Sequence of chain 1.A:
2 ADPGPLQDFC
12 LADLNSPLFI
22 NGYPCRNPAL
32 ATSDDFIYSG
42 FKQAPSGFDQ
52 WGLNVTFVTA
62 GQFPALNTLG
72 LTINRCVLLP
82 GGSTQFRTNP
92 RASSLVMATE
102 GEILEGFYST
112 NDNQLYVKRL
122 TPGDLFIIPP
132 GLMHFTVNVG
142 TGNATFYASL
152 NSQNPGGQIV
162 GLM

A protein and the small-molecule ligand that binds it are described below.
Small molecule (SMILES): CC(=O)N[C@H]1[C@H](O[C@H]2[C@H](O[C@@H]3O[C@@H](C)[C@@H](O)[C@@H](O)[C@@H]3O)[C@@H](NC(C)=O)CO[C@@H]2CO)O[C@H](CO)[C@@H](O[C@@H]2O[C@H](CO)[C@@H](O)[C@H](O)[C@@H]2O)[C@@H]1O

Binding-site contacts:
Ligand atom N2 contacts residue ASN144 of chain 1.A at 2.9 Å (h-bond).
Ligand atom C8 contacts residue ASN144 of chain 1.A at 4.2 Å.
Ligand atom C4 contacts residue ASN144 of chain 1.A at 4.2 Å.
Ligand atom C6 contacts residue PRO46 of chain 1.A at 3.8 Å (hydrophobic).
Ligand atom C2 contacts residue ASN144 of chain 1.A at 2.5 Å.
Ligand atom C6 contacts residue PHE49 of chain 1.A at 4.0 Å (hydrophobic).
Ligand atom N2 contacts residue PRO46 of chain 1.A at 4.3 Å.
Ligand atom C1 contacts residue LEU80 of chain 1.A at 4.2 Å (hydrophobic).
Ligand atom C3 contacts residue ASN144 of chain 1.A at 3.8 Å.
Ligand atom O5 contacts residue PHE49 of chain 1.A at 4.0 Å.
Ligand atom C8 contacts residue PHE49 of chain 1.A at 4.4 Å (hydrophobic).
Ligand atom C7 contacts residue ASN144 of chain 1.A at 3.5 Å.
Ligand atom C8 contacts residue GLY143 of chain 1.A at 4.0 Å.
Ligand atom C8 contacts residue GLY48 of chain 1.A at 4.1 Å.
Ligand atom O6 contacts residue ALA45 of chain 1.A at 3.8 Å.
Ligand atom O7 contacts residue ASN144 of chain 1.A at 3.7 Å.
Ligand atom C5 contacts residue ASN144 of chain 1.A at 3.6 Å.
Ligand atom O6 contacts residue PRO46 of chain 1.A at 3.6 Å.
Ligand atom C8 contacts residue PRO46 of chain 1.A at 3.7 Å (hydrophobic).
Ligand atom C7 contacts residue PRO46 of chain 1.A at 4.5 Å (hydrophobic).
Ligand atom C1 contacts residue ASN144 of chain 1.A at 1.4 Å.
Ligand atom C5 contacts residue PHE49 of chain 1.A at 4.1 Å (hydrophobic).
Ligand atom O5 contacts residue ASN144 of chain 1.A at 2.3 Å (h-bond).
Ligand atom C8 contacts residue SER47 of chain 1.A at 3.8 Å.